This protein binds this small molecule.
Small molecule (SMILES): C[C@@H]1O[C@@H](O)[C@@H](O)[C@H](O)[C@@H]1O

Sequence of chain 1.A:
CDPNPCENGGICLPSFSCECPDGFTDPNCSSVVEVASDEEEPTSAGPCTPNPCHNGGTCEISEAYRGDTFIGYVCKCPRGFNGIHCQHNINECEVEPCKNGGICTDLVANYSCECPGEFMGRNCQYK

Binding-site contacts:
Ligand atom C3 contacts residue GLY63 of chain 1.A at 3.8 Å.
Ligand atom C1 contacts residue THR65 of chain 1.A at 1.4 Å.
Ligand atom C5 contacts residue LYS83 of chain 1.A at 3.6 Å.
Ligand atom C4 contacts residue THR65 of chain 1.A at 3.4 Å.
Ligand atom O3 contacts residue THR65 of chain 1.A at 4.2 Å.
Ligand atom C2 contacts residue THR65 of chain 1.A at 2.4 Å.
Ligand atom C5 contacts residue GLY64 of chain 1.A at 4.2 Å.
Ligand atom C3 contacts residue THR65 of chain 1.A at 2.9 Å.
Ligand atom C5 contacts residue GLY63 of chain 1.A at 3.9 Å.
Ligand atom O5 contacts residue LYS83 of chain 1.A at 4.2 Å.
Ligand atom O3 contacts residue GLY63 of chain 1.A at 4.4 Å.
Ligand atom C6 contacts residue CYS84 of chain 1.A at 3.6 Å (hydrophobic).
Ligand atom C6 contacts residue LYS83 of chain 1.A at 3.2 Å.
Ligand atom O4 contacts residue THR65 of chain 1.A at 4.3 Å.
Ligand atom O2 contacts residue THR65 of chain 1.A at 2.6 Å (h-bond).
Ligand atom C4 contacts residue GLY63 of chain 1.A at 3.6 Å.
Ligand atom C6 contacts residue PRO85 of chain 1.A at 3.8 Å (hydrophobic).
Ligand atom C5 contacts residue THR65 of chain 1.A at 2.8 Å.
Ligand atom O5 contacts residue THR65 of chain 1.A at 2.3 Å (h-bond).
Ligand atom C6 contacts residue THR65 of chain 1.A at 4.2 Å.